Binding-site contacts:
Ligand atom C9 contacts residue GLU339 of chain 1.A at 4.1 Å.
Ligand atom C5 contacts residue THR137 of chain 1.A at 4.2 Å.
Ligand atom C5 contacts residue ILE122 of chain 1.A at 4.0 Å (hydrophobic).
Ligand atom C6 contacts residue GLU339 of chain 1.A at 4.2 Å.
Ligand atom C6 contacts residue THR137 of chain 1.A at 4.3 Å.
Ligand atom O contacts residue GLY290 of chain 1.A at 3.4 Å.
Ligand atom C3 contacts residue MET134 of chain 1.A at 4.4 Å (hydrophobic).
Ligand atom C6 contacts residue HEM1 of chain 1.B at 3.6 Å.
Ligand atom C2 contacts residue GLY290 of chain 1.A at 4.3 Å.
Ligand atom C9 contacts residue ILE437 of chain 1.A at 3.6 Å (hydrophobic).
Ligand atom C10 contacts residue VAL337 of chain 1.A at 4.2 Å (hydrophobic).
Ligand atom O contacts residue HEM1 of chain 1.B at 3.8 Å.
Ligand atom C10 contacts residue HEM1 of chain 1.B at 3.5 Å.
Ligand atom C8 contacts residue ILE437 of chain 1.A at 4.5 Å (hydrophobic).
Ligand atom C8 contacts residue VAL438 of chain 1.A at 3.5 Å (hydrophobic).
Ligand atom C9 contacts residue VAL337 of chain 1.A at 4.4 Å (hydrophobic).
Ligand atom C1 contacts residue HEM1 of chain 1.B at 4.4 Å.

Sequence of chain 1.A:
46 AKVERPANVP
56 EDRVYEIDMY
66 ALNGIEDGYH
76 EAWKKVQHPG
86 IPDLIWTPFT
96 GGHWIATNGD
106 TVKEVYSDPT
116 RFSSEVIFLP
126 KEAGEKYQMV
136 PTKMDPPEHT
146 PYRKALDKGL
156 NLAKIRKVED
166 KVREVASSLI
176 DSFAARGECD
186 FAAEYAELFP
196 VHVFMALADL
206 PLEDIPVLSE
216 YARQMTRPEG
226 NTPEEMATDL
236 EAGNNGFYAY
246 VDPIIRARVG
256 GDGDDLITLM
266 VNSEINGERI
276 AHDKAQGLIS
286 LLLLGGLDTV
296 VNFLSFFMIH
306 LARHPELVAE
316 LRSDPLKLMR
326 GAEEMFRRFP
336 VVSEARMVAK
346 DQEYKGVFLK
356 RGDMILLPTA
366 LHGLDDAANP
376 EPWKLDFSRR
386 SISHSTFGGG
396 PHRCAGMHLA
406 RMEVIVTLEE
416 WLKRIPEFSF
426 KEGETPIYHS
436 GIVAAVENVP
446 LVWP

The protein below binds the small molecule below.
Small molecule (SMILES): CC1(C)[C@@H]2CC[C@@]1(C)C(=O)C2